This protein binds this small molecule.
Small molecule (SMILES): OC[C@H]1O[C@H](O)[C@H](O)[C@@H](O)[C@@H]1O

Sequence of chain 1.A:
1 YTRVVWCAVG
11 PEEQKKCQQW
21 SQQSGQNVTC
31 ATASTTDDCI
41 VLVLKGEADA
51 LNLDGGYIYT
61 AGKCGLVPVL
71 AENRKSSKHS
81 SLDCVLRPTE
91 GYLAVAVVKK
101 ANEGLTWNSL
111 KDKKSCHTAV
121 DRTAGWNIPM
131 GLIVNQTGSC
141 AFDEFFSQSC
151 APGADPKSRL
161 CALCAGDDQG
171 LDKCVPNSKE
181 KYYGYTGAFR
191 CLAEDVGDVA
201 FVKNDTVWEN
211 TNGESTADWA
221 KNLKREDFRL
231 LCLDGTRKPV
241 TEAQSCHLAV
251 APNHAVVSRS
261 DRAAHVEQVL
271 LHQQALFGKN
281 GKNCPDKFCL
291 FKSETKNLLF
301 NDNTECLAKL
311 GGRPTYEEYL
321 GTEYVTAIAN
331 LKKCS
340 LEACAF

Binding-site contacts:
Ligand atom O3 contacts residue GLY91 of chain 1.A at 3.9 Å.
Ligand atom O4 contacts residue GLY91 of chain 1.A at 3.6 Å (h-bond).
Ligand atom C4 contacts residue GLY91 of chain 1.A at 4.0 Å.
Ligand atom C1 contacts residue PRO252 of chain 1.A at 4.2 Å (hydrophobic).
Ligand atom C1 contacts residue TYR319 of chain 1.A at 3.3 Å (hydrophobic).
Ligand atom O3 contacts residue THR89 of chain 1.A at 2.7 Å (h-bond).
Ligand atom O2 contacts residue TYR319 of chain 1.A at 2.5 Å (h-bond).
Ligand atom O1 contacts residue TYR319 of chain 1.A at 3.6 Å.
Ligand atom O3 contacts residue PRO252 of chain 1.A at 4.3 Å.
Ligand atom O1 contacts residue GLU318 of chain 1.A at 4.4 Å.
Ligand atom C2 contacts residue TYR319 of chain 1.A at 3.2 Å (hydrophobic).
Ligand atom C4 contacts residue THR89 of chain 1.A at 4.0 Å.
Ligand atom C6 contacts residue VAL250 of chain 1.A at 3.6 Å (hydrophobic).
Ligand atom O4 contacts residue THR89 of chain 1.A at 3.0 Å (h-bond).
Ligand atom C2 contacts residue PRO252 of chain 1.A at 3.8 Å (hydrophobic).
Ligand atom C1 contacts residue LEU320 of chain 1.A at 4.2 Å (hydrophobic).
Ligand atom O6 contacts residue VAL250 of chain 1.A at 4.0 Å.
Ligand atom O2 contacts residue PRO252 of chain 1.A at 4.4 Å.
Ligand atom O5 contacts residue PRO252 of chain 1.A at 4.4 Å.
Ligand atom C4 contacts residue GLU90 of chain 1.A at 4.2 Å.
Ligand atom C6 contacts residue GLU90 of chain 1.A at 4.5 Å.
Ligand atom O3 contacts residue ASN253 of chain 1.A at 4.2 Å.
Ligand atom O4 contacts residue GLU90 of chain 1.A at 3.3 Å.
Ligand atom C3 contacts residue THR89 of chain 1.A at 3.8 Å.